The protein below binds the small molecule below.
Small molecule (SMILES): OC[C@@H](O)[C@@H](O)[C@H](O)[C@@H](O)CO

Binding-site contacts:
Ligand atom C4 contacts residue TRP194 of chain 2.A at 4.2 Å (hydrophobic).
Ligand atom O2 contacts residue VAL186 of chain 2.A at 4.0 Å.
Ligand atom C1 contacts residue TYR92 of chain 2.A at 4.2 Å (hydrophobic).
Ligand atom C2 contacts residue TYR153 of chain 2.A at 4.0 Å (hydrophobic).
Ligand atom O4 contacts residue TYR92 of chain 2.A at 3.5 Å.
Ligand atom O5 contacts residue PRO183 of chain 2.A at 4.1 Å.
Ligand atom C4 contacts residue SER140 of chain 2.A at 3.7 Å.
Ligand atom O5 contacts residue ALA142 of chain 2.A at 4.0 Å.
Ligand atom O5 contacts residue GLY184 of chain 2.A at 4.0 Å.
Ligand atom C5 contacts residue TRP194 of chain 2.A at 4.1 Å (hydrophobic).
Ligand atom O4 contacts residue GLU150 of chain 2.A at 3.7 Å.
Ligand atom O3 contacts residue PRO183 of chain 2.A at 2.8 Å (h-bond).
Ligand atom C5 contacts residue GLU150 of chain 2.A at 3.8 Å.
Ligand atom O3 contacts residue PRO185 of chain 2.A at 3.9 Å.
Ligand atom O5 contacts residue PRO185 of chain 2.A at 4.2 Å.
Ligand atom O3 contacts residue SER140 of chain 2.A at 2.5 Å (h-bond).
Ligand atom O3 contacts residue GLY184 of chain 2.A at 3.0 Å (h-bond).
Ligand atom O6 contacts residue THR147 of chain 2.A at 3.5 Å.
Ligand atom O2 contacts residue PRO185 of chain 2.A at 3.9 Å.
Ligand atom C6 contacts residue GLU150 of chain 2.A at 3.0 Å.
Ligand atom O6 contacts residue GLU150 of chain 2.A at 2.5 Å (salt-bridge).
Ligand atom O4 contacts residue TYR153 of chain 2.A at 4.2 Å.
Ligand atom C1 contacts residue TYR153 of chain 2.A at 3.8 Å (hydrophobic).
Ligand atom O3 contacts residue TYR153 of chain 2.A at 4.2 Å.
Ligand atom C2 contacts residue GLY184 of chain 2.A at 3.8 Å.
Ligand atom C3 contacts residue GLY184 of chain 2.A at 4.0 Å.
Ligand atom C3 contacts residue SER140 of chain 2.A at 3.1 Å.
Ligand atom C2 contacts residue PRO185 of chain 2.A at 3.9 Å (hydrophobic).
Ligand atom O5 contacts residue LEU141 of chain 2.A at 3.7 Å.
Ligand atom O2 contacts residue GLY184 of chain 2.A at 3.1 Å (h-bond).
Ligand atom C3 contacts residue TYR153 of chain 2.A at 3.5 Å (hydrophobic).
Ligand atom C4 contacts residue GLU150 of chain 2.A at 3.8 Å.
Ligand atom C5 contacts residue SER140 of chain 2.A at 4.2 Å.
Ligand atom O5 contacts residue SER140 of chain 2.A at 3.4 Å (h-bond).
Ligand atom C5 contacts residue PRO185 of chain 2.A at 4.0 Å (hydrophobic).
Ligand atom O3 contacts residue LEU141 of chain 2.A at 4.2 Å.
Ligand atom C2 contacts residue TRP194 of chain 2.A at 4.2 Å (hydrophobic).
Ligand atom C4 contacts residue TYR153 of chain 2.A at 3.7 Å (hydrophobic).
Ligand atom O4 contacts residue TRP194 of chain 2.A at 3.1 Å.
Ligand atom C6 contacts residue TRP194 of chain 2.A at 3.9 Å (hydrophobic).

Sequence of chain 2.A:
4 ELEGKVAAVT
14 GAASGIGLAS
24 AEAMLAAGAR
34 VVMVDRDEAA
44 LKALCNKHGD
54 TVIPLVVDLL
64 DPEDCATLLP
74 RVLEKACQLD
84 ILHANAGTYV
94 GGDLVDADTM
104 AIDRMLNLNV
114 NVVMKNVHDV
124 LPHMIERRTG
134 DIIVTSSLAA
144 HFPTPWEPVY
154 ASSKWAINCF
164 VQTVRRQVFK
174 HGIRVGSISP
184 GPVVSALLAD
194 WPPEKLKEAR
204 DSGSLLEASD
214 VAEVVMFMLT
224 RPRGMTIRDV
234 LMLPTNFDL